Sequence of chain 2.A:
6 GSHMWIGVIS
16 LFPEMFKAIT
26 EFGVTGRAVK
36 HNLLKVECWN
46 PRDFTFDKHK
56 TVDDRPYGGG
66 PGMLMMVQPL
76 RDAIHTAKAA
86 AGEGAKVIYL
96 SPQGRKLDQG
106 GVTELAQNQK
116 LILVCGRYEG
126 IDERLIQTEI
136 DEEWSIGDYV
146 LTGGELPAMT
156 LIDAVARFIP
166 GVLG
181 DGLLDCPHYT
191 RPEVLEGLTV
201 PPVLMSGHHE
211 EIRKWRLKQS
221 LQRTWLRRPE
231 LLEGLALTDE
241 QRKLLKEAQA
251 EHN

The protein below binds the small molecule below.
Small molecule (SMILES): Nc1nonc1C(=O)NC1CCNCC1

Binding-site contacts:
Ligand atom N1 contacts residue SER140 of chain 2.A at 3.6 Å.
Ligand atom N1 contacts residue SER96 of chain 2.A at 3.8 Å.
Ligand atom C5 contacts residue THR147 of chain 2.A at 3.7 Å.
Ligand atom C7 contacts residue LEU146 of chain 2.A at 4.0 Å (hydrophobic).
Ligand atom C2 contacts residue LEU146 of chain 2.A at 4.0 Å (hydrophobic).
Ligand atom N1 contacts residue PRO152 of chain 2.A at 4.1 Å.
Ligand atom N1 contacts residue ILE141 of chain 2.A at 3.2 Å (h-bond).
Ligand atom C6 contacts residue VAL145 of chain 2.A at 4.1 Å (hydrophobic).
Ligand atom C1 contacts residue PRO152 of chain 2.A at 3.9 Å (hydrophobic).
Ligand atom C5 contacts residue GLY148 of chain 2.A at 3.9 Å.
Ligand atom C1 contacts residue SER96 of chain 2.A at 4.1 Å.
Ligand atom N4 contacts residue TYR123 of chain 2.A at 3.0 Å (h-bond).
Ligand atom C contacts residue PRO97 of chain 2.A at 3.9 Å (hydrophobic).
Ligand atom O1 contacts residue PRO97 of chain 2.A at 3.6 Å.
Ligand atom O contacts residue LEU95 of chain 2.A at 3.5 Å.
Ligand atom O contacts residue PRO152 of chain 2.A at 3.6 Å.
Ligand atom C6 contacts residue LEU146 of chain 2.A at 3.7 Å (hydrophobic).
Ligand atom N contacts residue GLY142 of chain 2.A at 3.2 Å (h-bond).
Ligand atom C2 contacts residue PRO97 of chain 2.A at 3.6 Å (hydrophobic).
Ligand atom N2 contacts residue PRO152 of chain 2.A at 3.5 Å.
Ligand atom C1 contacts residue PRO97 of chain 2.A at 3.6 Å (hydrophobic).
Ligand atom O contacts residue ILE141 of chain 2.A at 4.0 Å.
Ligand atom O1 contacts residue TYR144 of chain 2.A at 3.5 Å (h-bond).
Ligand atom N2 contacts residue PRO97 of chain 2.A at 4.0 Å.
Ligand atom O1 contacts residue VAL145 of chain 2.A at 3.7 Å.
Ligand atom O contacts residue SER96 of chain 2.A at 3.2 Å (h-bond).
Ligand atom N2 contacts residue SER96 of chain 2.A at 3.5 Å.
Ligand atom C7 contacts residue PRO97 of chain 2.A at 3.9 Å (hydrophobic).
Ligand atom C3 contacts residue LEU146 of chain 2.A at 3.3 Å (hydrophobic).
Ligand atom C4 contacts residue LEU146 of chain 2.A at 3.7 Å (hydrophobic).
Ligand atom N contacts residue TYR144 of chain 2.A at 2.9 Å (h-bond).
Ligand atom N contacts residue PRO97 of chain 2.A at 3.8 Å.
Ligand atom N2 contacts residue LEU95 of chain 2.A at 3.6 Å.
Ligand atom C contacts residue SER96 of chain 2.A at 4.1 Å.
Ligand atom N3 contacts residue PRO97 of chain 2.A at 3.8 Å.
Ligand atom O1 contacts residue LEU146 of chain 2.A at 2.9 Å (h-bond).
Ligand atom N contacts residue SER140 of chain 2.A at 4.0 Å.
Ligand atom C5 contacts residue TYR123 of chain 2.A at 3.4 Å (hydrophobic).
Ligand atom C5 contacts residue LEU146 of chain 2.A at 3.4 Å (hydrophobic).
Ligand atom C4 contacts residue GLY148 of chain 2.A at 3.7 Å.